The protein below binds the small molecule below.
Small molecule (SMILES): C[C@H](CCC(=O)O)[C@H]1CC[C@H]2[C@@H]3[C@H](O)C[C@@H]4C[C@H](O)CC[C@]4(C)[C@H]3C[C@H](O)[C@]12C

Sequence of chain 1.C:
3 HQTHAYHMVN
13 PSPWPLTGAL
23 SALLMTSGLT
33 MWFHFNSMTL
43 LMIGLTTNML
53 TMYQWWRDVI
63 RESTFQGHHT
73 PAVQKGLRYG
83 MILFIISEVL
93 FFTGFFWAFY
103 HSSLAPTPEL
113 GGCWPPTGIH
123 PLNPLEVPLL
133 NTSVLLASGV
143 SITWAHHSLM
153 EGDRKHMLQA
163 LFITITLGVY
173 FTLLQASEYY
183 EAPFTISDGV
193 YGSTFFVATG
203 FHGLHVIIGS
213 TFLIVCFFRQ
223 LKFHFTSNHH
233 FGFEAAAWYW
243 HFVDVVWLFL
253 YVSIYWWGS

Binding-site contacts:
Ligand atom C2 contacts residue ASP300 of chain 1.A at 3.6 Å.
Ligand atom C7 contacts residue PGV1 of chain 1.KB at 4.4 Å.
Ligand atom O25 contacts residue HIS233 of chain 1.A at 3.6 Å.
Ligand atom O12 contacts residue THR301 of chain 1.A at 2.7 Å (h-bond).
Ligand atom C2 contacts residue THR301 of chain 1.A at 4.0 Å.
Ligand atom C21 contacts residue TRP288 of chain 1.A at 3.8 Å (hydrophobic).
Ligand atom O3 contacts residue ASP300 of chain 1.A at 3.5 Å.
Ligand atom C23 contacts residue PGV1 of chain 1.KB at 4.3 Å.
Ligand atom C19 contacts residue EDO1 of chain 1.NA at 4.4 Å.
Ligand atom C15 contacts residue PGV1 of chain 1.KB at 3.9 Å.
Ligand atom O25 contacts residue PGV1 of chain 1.KB at 4.0 Å.
Ligand atom C19 contacts residue TYR304 of chain 1.A at 4.1 Å (hydrophobic).
Ligand atom C20 contacts residue TRP288 of chain 1.A at 4.2 Å (hydrophobic).
Ligand atom C23 contacts residue HIS233 of chain 1.A at 3.8 Å.
Ligand atom O25 contacts residue HIS103 of chain 1.C at 2.9 Å (h-bond).
Ligand atom C1 contacts residue ASP300 of chain 1.A at 4.4 Å.
Ligand atom C24 contacts residue HIS233 of chain 1.A at 3.6 Å.
Ligand atom C22 contacts residue PGV1 of chain 1.KB at 4.2 Å.
Ligand atom O26 contacts residue HIS103 of chain 1.C at 2.5 Å (h-bond).
Ligand atom C23 contacts residue TRP99 of chain 1.C at 3.6 Å (hydrophobic).
Ligand atom C16 contacts residue PGV1 of chain 1.KB at 4.3 Å.
Ligand atom C18 contacts residue TRP288 of chain 1.A at 4.1 Å (hydrophobic).
Ligand atom C12 contacts residue PHE305 of chain 1.A at 4.0 Å (hydrophobic).
Ligand atom C24 contacts residue PGV1 of chain 1.KB at 4.1 Å.
Ligand atom C9 contacts residue THR301 of chain 1.A at 4.4 Å.
Ligand atom O26 contacts residue TRP99 of chain 1.C at 2.8 Å (h-bond).
Ligand atom C12 contacts residue THR301 of chain 1.A at 3.8 Å.
Ligand atom C1 contacts residue TYR304 of chain 1.A at 3.4 Å (hydrophobic).
Ligand atom C21 contacts residue HIS233 of chain 1.A at 3.6 Å.
Ligand atom C18 contacts residue EDO1 of chain 1.NA at 4.1 Å.
Ligand atom C11 contacts residue PHE305 of chain 1.A at 4.0 Å (hydrophobic).
Ligand atom O26 contacts residue HIS233 of chain 1.A at 4.0 Å.
Ligand atom C2 contacts residue TYR304 of chain 1.A at 4.1 Å (hydrophobic).
Ligand atom C24 contacts residue TRP99 of chain 1.C at 3.6 Å (hydrophobic).
Ligand atom C11 contacts residue TYR304 of chain 1.A at 4.4 Å (hydrophobic).
Ligand atom O26 contacts residue PGV1 of chain 1.KB at 3.6 Å (h-bond).
Ligand atom C11 contacts residue THR301 of chain 1.A at 3.9 Å.
Ligand atom C24 contacts residue HIS103 of chain 1.C at 3.1 Å.

Sequence of chain 1.A:
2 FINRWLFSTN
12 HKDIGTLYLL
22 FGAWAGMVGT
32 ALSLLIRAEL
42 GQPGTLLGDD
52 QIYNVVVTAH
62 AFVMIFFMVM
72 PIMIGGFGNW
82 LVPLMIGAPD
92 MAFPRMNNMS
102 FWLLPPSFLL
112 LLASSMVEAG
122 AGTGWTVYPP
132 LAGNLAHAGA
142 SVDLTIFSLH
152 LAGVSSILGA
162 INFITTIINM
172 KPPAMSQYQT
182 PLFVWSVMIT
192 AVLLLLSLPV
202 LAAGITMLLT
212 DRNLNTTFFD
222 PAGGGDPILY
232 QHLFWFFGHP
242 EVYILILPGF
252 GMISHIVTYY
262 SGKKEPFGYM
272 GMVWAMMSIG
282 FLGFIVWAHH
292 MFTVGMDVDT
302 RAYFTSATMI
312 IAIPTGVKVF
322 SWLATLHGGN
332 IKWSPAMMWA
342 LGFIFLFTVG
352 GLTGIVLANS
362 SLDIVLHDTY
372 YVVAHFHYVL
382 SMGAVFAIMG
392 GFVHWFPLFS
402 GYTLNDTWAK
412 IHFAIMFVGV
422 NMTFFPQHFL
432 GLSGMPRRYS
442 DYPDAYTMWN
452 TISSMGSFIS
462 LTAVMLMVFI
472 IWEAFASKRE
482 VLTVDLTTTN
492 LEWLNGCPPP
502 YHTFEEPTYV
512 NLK